Binding-site contacts:
Ligand atom O contacts residue HIS115 of chain 1.B at 3.2 Å (h-bond).
Ligand atom OXT contacts residue THR110 of chain 1.B at 2.9 Å (h-bond).
Ligand atom OXT contacts residue HIS115 of chain 1.B at 3.6 Å.
Ligand atom N contacts residue PLP1 of chain 1.C at 3.5 Å.
Ligand atom OXT contacts residue ALA112 of chain 1.B at 4.1 Å.
Ligand atom CB contacts residue ASP305 of chain 1.B at 3.9 Å.
Ligand atom C contacts residue LYS87 of chain 1.B at 4.5 Å.
Ligand atom CB contacts residue PLP1 of chain 1.C at 3.9 Å.
Ligand atom O contacts residue GLN114 of chain 1.B at 3.0 Å (h-bond).
Ligand atom CA contacts residue THR110 of chain 1.B at 4.5 Å.
Ligand atom N contacts residue ALA112 of chain 1.B at 3.4 Å.
Ligand atom CA contacts residue HIS115 of chain 1.B at 4.1 Å.
Ligand atom OG contacts residue PLP1 of chain 1.C at 3.1 Å.
Ligand atom C contacts residue THR110 of chain 1.B at 3.0 Å.
Ligand atom C contacts residue GLN114 of chain 1.B at 4.0 Å.
Ligand atom OG contacts residue GLY303 of chain 1.B at 3.2 Å (h-bond).
Ligand atom O contacts residue GLY113 of chain 1.B at 2.8 Å (h-bond).
Ligand atom O contacts residue THR110 of chain 1.B at 2.3 Å (h-bond).
Ligand atom CB contacts residue LYS87 of chain 1.B at 4.2 Å.
Ligand atom N contacts residue LYS87 of chain 1.B at 3.5 Å (salt-bridge).
Ligand atom N contacts residue GLN114 of chain 1.B at 3.4 Å (h-bond).
Ligand atom CA contacts residue ALA112 of chain 1.B at 4.3 Å (hydrophobic).
Ligand atom C contacts residue GLY111 of chain 1.B at 3.4 Å.
Ligand atom C contacts residue GLY113 of chain 1.B at 4.0 Å.
Ligand atom O contacts residue ALA112 of chain 1.B at 3.1 Å (h-bond).
Ligand atom N contacts residue HIS115 of chain 1.B at 4.4 Å.
Ligand atom OG contacts residue LYS87 of chain 1.B at 3.7 Å.
Ligand atom C contacts residue ALA112 of chain 1.B at 3.6 Å (hydrophobic).
Ligand atom CA contacts residue PLP1 of chain 1.C at 3.7 Å.
Ligand atom CA contacts residue LYS87 of chain 1.B at 3.5 Å.
Ligand atom O contacts residue GLY111 of chain 1.B at 3.3 Å (h-bond).
Ligand atom N contacts residue GLY303 of chain 1.B at 3.6 Å.
Ligand atom OXT contacts residue GLY111 of chain 1.B at 2.9 Å (h-bond).
Ligand atom OXT contacts residue LEU166 of chain 1.B at 4.3 Å.
Ligand atom CB contacts residue GLY303 of chain 1.B at 3.7 Å.
Ligand atom CA contacts residue GLY303 of chain 1.B at 4.5 Å.
Ligand atom C contacts residue HIS115 of chain 1.B at 3.6 Å.
Ligand atom OXT contacts residue GLU109 of chain 1.B at 4.5 Å.

This small molecule binds to this protein.
Small molecule (SMILES): N[C@@H](CO)C(=O)O

Sequence of chain 1.B:
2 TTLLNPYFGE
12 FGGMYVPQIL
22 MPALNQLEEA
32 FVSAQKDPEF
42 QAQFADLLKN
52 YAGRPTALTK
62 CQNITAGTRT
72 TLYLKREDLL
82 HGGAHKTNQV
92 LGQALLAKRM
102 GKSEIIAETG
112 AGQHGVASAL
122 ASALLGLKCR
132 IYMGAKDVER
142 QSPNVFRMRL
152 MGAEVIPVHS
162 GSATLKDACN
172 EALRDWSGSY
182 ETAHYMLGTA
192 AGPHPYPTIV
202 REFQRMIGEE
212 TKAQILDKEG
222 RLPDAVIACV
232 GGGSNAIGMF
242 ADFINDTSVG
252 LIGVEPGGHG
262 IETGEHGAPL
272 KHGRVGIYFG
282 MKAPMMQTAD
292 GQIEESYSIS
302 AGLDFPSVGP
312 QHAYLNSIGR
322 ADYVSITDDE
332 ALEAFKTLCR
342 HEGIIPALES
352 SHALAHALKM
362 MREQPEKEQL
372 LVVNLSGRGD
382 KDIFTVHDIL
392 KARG